Binding-site contacts:
Ligand atom C5 contacts residue PRO419 of chain 1.O at 4.2 Å (hydrophobic).
Ligand atom N6 contacts residue PRO633 of chain 1.O at 4.2 Å.
Ligand atom N1 contacts residue VAL418 of chain 1.O at 3.8 Å.
Ligand atom C5 contacts residue PRO631 of chain 1.O at 4.4 Å (hydrophobic).
Ligand atom C6 contacts residue SER632 of chain 1.O at 4.3 Å.
Ligand atom C6 contacts residue GLY639 of chain 1.O at 3.7 Å.
Ligand atom O2P contacts residue HIS628 of chain 1.O at 4.3 Å.
Ligand atom O2P contacts residue PHE629 of chain 1.O at 4.0 Å.
Ligand atom N1 contacts residue ILE622 of chain 1.O at 4.4 Å.
Ligand atom N7 contacts residue PRO419 of chain 1.O at 4.4 Å.
Ligand atom C1' contacts residue HIS630 of chain 1.O at 4.0 Å.
Ligand atom O4' contacts residue HIS630 of chain 1.O at 4.4 Å.
Ligand atom N6 contacts residue PRO631 of chain 1.O at 3.9 Å.
Ligand atom N9 contacts residue HIS630 of chain 1.O at 4.2 Å.
Ligand atom C6 contacts residue PRO631 of chain 1.O at 4.0 Å (hydrophobic).
Ligand atom N1 contacts residue GLY639 of chain 1.O at 2.9 Å (h-bond).
Ligand atom C6 contacts residue VAL418 of chain 1.O at 3.8 Å (hydrophobic).
Ligand atom C8 contacts residue HIS630 of chain 1.O at 3.4 Å.
Ligand atom C6 contacts residue PRO419 of chain 1.O at 4.4 Å (hydrophobic).
Ligand atom C4 contacts residue PRO631 of chain 1.O at 4.4 Å (hydrophobic).
Ligand atom N6 contacts residue VAL418 of chain 1.O at 3.6 Å.
Ligand atom O4' contacts residue PRO631 of chain 1.O at 3.8 Å.
Ligand atom C2 contacts residue PRO419 of chain 1.O at 4.4 Å (hydrophobic).
Ligand atom N1 contacts residue PRO631 of chain 1.O at 4.2 Å.
Ligand atom N9 contacts residue PRO419 of chain 1.O at 4.2 Å.
Ligand atom N6 contacts residue PHE638 of chain 1.O at 3.8 Å.
Ligand atom N6 contacts residue GLY637 of chain 1.O at 4.1 Å.
Ligand atom N6 contacts residue SER632 of chain 1.O at 3.9 Å.
Ligand atom N7 contacts residue SER632 of chain 1.O at 3.8 Å.
Ligand atom C8 contacts residue PRO419 of chain 1.O at 4.3 Å (hydrophobic).
Ligand atom O2P contacts residue PRO631 of chain 1.O at 3.8 Å.
Ligand atom N7 contacts residue HIS630 of chain 1.O at 4.1 Å.
Ligand atom C5 contacts residue SER632 of chain 1.O at 4.3 Å.
Ligand atom C2 contacts residue GLY639 of chain 1.O at 3.7 Å.
Ligand atom O5' contacts residue PRO631 of chain 1.O at 4.1 Å.
Ligand atom C2' contacts residue PRO419 of chain 1.O at 4.0 Å (hydrophobic).
Ligand atom N3 contacts residue PRO419 of chain 1.O at 4.3 Å.
Ligand atom C4 contacts residue PRO419 of chain 1.O at 4.2 Å (hydrophobic).
Ligand atom O5' contacts residue PHE629 of chain 1.O at 4.2 Å.
Ligand atom N6 contacts residue GLY639 of chain 1.O at 2.8 Å (h-bond).

A protein and the small-molecule ligand that binds it are described below.
Small molecule (SMILES): Nc1ncnc2c1ncn2[C@H]1C[C@H](O)[C@@H](COP(=O)(O)O)O1

Sequence of chain 1.O:
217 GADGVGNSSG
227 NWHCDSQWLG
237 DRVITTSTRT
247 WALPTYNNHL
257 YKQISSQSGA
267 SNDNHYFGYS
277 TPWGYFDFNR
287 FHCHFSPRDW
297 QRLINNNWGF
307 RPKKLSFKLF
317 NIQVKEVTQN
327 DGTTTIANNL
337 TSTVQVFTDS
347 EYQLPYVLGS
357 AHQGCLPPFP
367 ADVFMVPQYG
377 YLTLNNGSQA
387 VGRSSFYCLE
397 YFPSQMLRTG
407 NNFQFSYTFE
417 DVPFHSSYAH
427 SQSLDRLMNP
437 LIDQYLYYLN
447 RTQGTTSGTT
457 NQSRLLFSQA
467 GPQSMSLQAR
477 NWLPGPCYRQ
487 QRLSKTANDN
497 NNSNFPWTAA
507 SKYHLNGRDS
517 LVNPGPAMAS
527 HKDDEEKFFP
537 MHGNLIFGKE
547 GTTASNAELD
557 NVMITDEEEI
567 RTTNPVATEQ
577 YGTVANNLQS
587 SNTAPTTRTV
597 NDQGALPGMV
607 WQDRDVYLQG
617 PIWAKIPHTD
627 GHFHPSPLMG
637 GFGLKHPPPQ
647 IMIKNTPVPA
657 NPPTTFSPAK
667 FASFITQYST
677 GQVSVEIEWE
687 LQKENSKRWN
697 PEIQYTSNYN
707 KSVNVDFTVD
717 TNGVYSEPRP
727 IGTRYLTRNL